The small molecule below binds the protein below.
Small molecule (SMILES): CC(=O)N[C@H]1[C@H](O[C@H]2[C@H](O)[C@@H](NC(C)=O)CO[C@@H]2CO)O[C@H](CO)[C@@H](O)[C@@H]1O

Sequence of chain 6.A:
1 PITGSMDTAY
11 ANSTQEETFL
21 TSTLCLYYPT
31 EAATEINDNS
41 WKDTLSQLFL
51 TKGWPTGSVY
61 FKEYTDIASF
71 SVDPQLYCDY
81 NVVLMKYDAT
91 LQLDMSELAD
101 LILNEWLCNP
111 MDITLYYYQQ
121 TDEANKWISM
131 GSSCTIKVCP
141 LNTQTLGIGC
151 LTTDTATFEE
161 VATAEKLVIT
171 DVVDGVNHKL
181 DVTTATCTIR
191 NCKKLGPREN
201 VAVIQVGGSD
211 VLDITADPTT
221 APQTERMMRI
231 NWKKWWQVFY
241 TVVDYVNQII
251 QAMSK

Binding-site contacts:
Ligand atom O5 contacts residue ASN12 of chain 6.A at 2.6 Å (h-bond).
Ligand atom N2 contacts residue ASN12 of chain 6.A at 4.0 Å.
Ligand atom C5 contacts residue ASN12 of chain 6.A at 3.9 Å.
Ligand atom O7 contacts residue ASN12 of chain 6.A at 4.2 Å.
Ligand atom C2 contacts residue ASN12 of chain 6.A at 3.5 Å.
Ligand atom C7 contacts residue ASN12 of chain 6.A at 4.3 Å.
Ligand atom C1 contacts residue ASN12 of chain 6.A at 2.1 Å.